Sequence of chain 1.B:
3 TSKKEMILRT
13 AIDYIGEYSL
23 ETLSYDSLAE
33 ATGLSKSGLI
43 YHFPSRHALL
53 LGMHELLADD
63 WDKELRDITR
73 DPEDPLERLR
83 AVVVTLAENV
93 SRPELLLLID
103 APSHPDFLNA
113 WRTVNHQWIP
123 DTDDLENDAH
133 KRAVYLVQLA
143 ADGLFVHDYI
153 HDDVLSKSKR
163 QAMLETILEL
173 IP

Sequence of chain 1.A:
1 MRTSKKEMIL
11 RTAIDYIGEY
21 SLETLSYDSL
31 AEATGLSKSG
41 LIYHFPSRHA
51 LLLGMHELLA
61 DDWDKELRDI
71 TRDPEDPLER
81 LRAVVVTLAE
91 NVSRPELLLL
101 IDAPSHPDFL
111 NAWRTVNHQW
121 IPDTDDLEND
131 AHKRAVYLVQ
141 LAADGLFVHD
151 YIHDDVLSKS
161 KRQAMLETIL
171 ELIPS

The small molecule below binds the protein below.
Small molecule (SMILES): CN(C)c1ccc2nc3ccc(N(C)C)cc3[s+]c2c1

Binding-site contacts:
Ligand atom C11 contacts residue PHE147 of chain 1.A at 3.1 Å (hydrophobic).
Ligand atom N18 contacts residue PHE147 of chain 1.A at 3.7 Å.
Ligand atom N6 contacts residue TRP63 of chain 1.A at 3.4 Å.
Ligand atom C1 contacts residue TRP63 of chain 1.A at 3.4 Å (hydrophobic).
Ligand atom C7 contacts residue THR87 of chain 1.A at 3.5 Å.
Ligand atom C16 contacts residue GLU66 of chain 1.A at 3.3 Å.
Ligand atom C2 contacts residue PHE147 of chain 1.A at 3.6 Å (hydrophobic).
Ligand atom C13 contacts residue GLU96 of chain 1.A at 4.0 Å.
Ligand atom N15 contacts residue GLU66 of chain 1.A at 3.6 Å.
Ligand atom N6 contacts residue GLU96 of chain 1.A at 3.6 Å.
Ligand atom C19 contacts residue LEU100 of chain 1.A at 3.7 Å (hydrophobic).
Ligand atom C12 contacts residue PHE147 of chain 1.A at 3.5 Å (hydrophobic).
Ligand atom C20 contacts residue TRP63 of chain 1.A at 3.9 Å (hydrophobic).
Ligand atom C5 contacts residue TRP63 of chain 1.A at 3.6 Å (hydrophobic).
Ligand atom C19 contacts residue GOL1 of chain 1.I at 3.8 Å.
Ligand atom N18 contacts residue TRP63 of chain 1.A at 3.8 Å.
Ligand atom C19 contacts residue ILE152 of chain 1.B at 3.7 Å (hydrophobic).
Ligand atom C14 contacts residue GLU96 of chain 1.A at 3.2 Å.
Ligand atom C13 contacts residue TRP63 of chain 1.A at 3.7 Å (hydrophobic).
Ligand atom C8 contacts residue GLU66 of chain 1.A at 3.8 Å.
Ligand atom C16 contacts residue GLU90 of chain 1.A at 4.0 Å.
Ligand atom C13 contacts residue TRP113 of chain 1.A at 3.4 Å (hydrophobic).
Ligand atom C11 contacts residue LEU88 of chain 1.A at 3.4 Å (hydrophobic).
Ligand atom C20 contacts residue PHE147 of chain 1.A at 3.5 Å (hydrophobic).
Ligand atom C20 contacts residue LEU88 of chain 1.A at 3.5 Å (hydrophobic).
Ligand atom C10 contacts residue TRP63 of chain 1.A at 4.0 Å (hydrophobic).
Ligand atom S3 contacts residue THR87 of chain 1.A at 3.4 Å (h-bond).
Ligand atom C17 contacts residue GLU66 of chain 1.A at 3.5 Å.
Ligand atom C2 contacts residue TRP63 of chain 1.A at 3.5 Å (hydrophobic).
Ligand atom S3 contacts residue LEU88 of chain 1.A at 3.9 Å.
Ligand atom C19 contacts residue TRP63 of chain 1.A at 4.1 Å (hydrophobic).
Ligand atom C14 contacts residue TRP63 of chain 1.A at 3.7 Å (hydrophobic).
Ligand atom C14 contacts residue TRP113 of chain 1.A at 3.7 Å (hydrophobic).
Ligand atom C1 contacts residue GLU96 of chain 1.A at 3.4 Å.
Ligand atom S3 contacts residue TRP63 of chain 1.A at 3.4 Å (h-bond).
Ligand atom C4 contacts residue THR87 of chain 1.A at 3.9 Å.
Ligand atom C12 contacts residue TRP63 of chain 1.A at 3.9 Å (hydrophobic).
Ligand atom C11 contacts residue TRP63 of chain 1.A at 3.6 Å (hydrophobic).
Ligand atom S3 contacts residue PHE147 of chain 1.A at 3.7 Å.
Ligand atom C4 contacts residue TRP63 of chain 1.A at 3.5 Å (hydrophobic).